This small molecule binds to this protein.
Small molecule (SMILES): Nc1ncnc2c1ncn2[C@@H]1O[C@H](CO)[C@@H](OP(=O)(O)O)[C@H]1O

Sequence of chain 1.A:
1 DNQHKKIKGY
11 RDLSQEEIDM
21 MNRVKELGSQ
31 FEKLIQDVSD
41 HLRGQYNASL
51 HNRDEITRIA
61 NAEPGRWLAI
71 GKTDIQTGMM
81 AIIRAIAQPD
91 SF

Sequence of chain 4.A:
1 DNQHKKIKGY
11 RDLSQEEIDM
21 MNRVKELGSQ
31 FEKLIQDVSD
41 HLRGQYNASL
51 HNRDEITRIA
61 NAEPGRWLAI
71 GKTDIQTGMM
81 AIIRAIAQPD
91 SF

Binding-site contacts:
Ligand atom O2P contacts residue 3GP1 of chain 1.M at 2.5 Å (h-bond).
Ligand atom O3' contacts residue 3AM1 of chain 4.N at 2.5 Å (h-bond).
Ligand atom O5' contacts residue 3GP1 of chain 1.M at 1.6 Å.
Ligand atom N3 contacts residue 3GP1 of chain 4.M at 0.3 Å (h-bond).
Ligand atom N1 contacts residue ARG11 of chain 4.A at 3.1 Å (salt-bridge).
Ligand atom O3P contacts residue 3GP1 of chain 1.M at 2.5 Å (h-bond).
Ligand atom P contacts residue 3GP1 of chain 1.M at 1.6 Å.
Ligand atom O2P contacts residue 3GP1 of chain 4.M at 0.3 Å (h-bond).
Ligand atom C5' contacts residue 3GP1 of chain 4.M at 0.1 Å.
Ligand atom O3P contacts residue 3GP1 of chain 4.M at 0.3 Å (h-bond).
Ligand atom C3' contacts residue 3GP1 of chain 4.M at 0.2 Å.
Ligand atom C3' contacts residue 3AM1 of chain 4.N at 3.2 Å.
Ligand atom N6 contacts residue 3GP1 of chain 4.M at 0.3 Å (h-bond).
Ligand atom C4 contacts residue 3GP1 of chain 4.M at 0.2 Å.
Ligand atom O5' contacts residue 3GP1 of chain 4.M at 0.1 Å (h-bond).
Ligand atom O4' contacts residue 3GP1 of chain 4.M at 0.2 Å (h-bond).
Ligand atom C2' contacts residue 3GP1 of chain 4.M at 0.2 Å.
Ligand atom C2 contacts residue 3GP1 of chain 4.M at 0.3 Å.
Ligand atom C1' contacts residue 3GP1 of chain 4.M at 0.2 Å.
Ligand atom P contacts residue 3GP1 of chain 4.M at 0.2 Å.
Ligand atom C3' contacts residue 3GP1 of chain 1.M at 3.1 Å.
Ligand atom P contacts residue 3AM1 of chain 4.N at 1.6 Å.
Ligand atom C8 contacts residue TYR10 of chain 1.A at 3.1 Å (hydrophobic).
Ligand atom N9 contacts residue 3GP1 of chain 4.M at 0.2 Å (h-bond).
Ligand atom C8 contacts residue 3GP1 of chain 4.M at 0.1 Å.
Ligand atom C4' contacts residue 3GP1 of chain 4.M at 0.2 Å.
Ligand atom C5 contacts residue 3GP1 of chain 4.M at 0.1 Å.
Ligand atom C5' contacts residue 3AM1 of chain 4.N at 2.7 Å.
Ligand atom N7 contacts residue 3GP1 of chain 4.M at 0.1 Å (h-bond).
Ligand atom O2' contacts residue 3GP1 of chain 4.M at 0.2 Å (h-bond).
Ligand atom O3P contacts residue 3AM1 of chain 4.N at 2.5 Å (h-bond).
Ligand atom O3' contacts residue 3GP1 of chain 4.M at 0.2 Å (h-bond).
Ligand atom O2P contacts residue TYR10 of chain 4.A at 2.4 Å (h-bond).
Ligand atom O2P contacts residue LYS25 of chain 1.A at 3.1 Å (salt-bridge).
Ligand atom O3' contacts residue 3GP1 of chain 1.M at 2.5 Å (h-bond).
Ligand atom C5' contacts residue 3GP1 of chain 1.M at 2.6 Å.
Ligand atom O5' contacts residue 3AM1 of chain 4.N at 1.6 Å.
Ligand atom N1 contacts residue 3GP1 of chain 4.M at 0.3 Å (h-bond).
Ligand atom O2P contacts residue 3AM1 of chain 4.N at 2.5 Å (h-bond).
Ligand atom C6 contacts residue 3GP1 of chain 4.M at 0.1 Å.